A small-molecule ligand and the protein it binds are described below.
Small molecule (SMILES): C=C(S)[C@H](NC(=O)CCC[C@H](N)C(=O)O)C(=O)O[C@@H](C(=O)O)[C@H](C)CO

Sequence of chain 1.A:
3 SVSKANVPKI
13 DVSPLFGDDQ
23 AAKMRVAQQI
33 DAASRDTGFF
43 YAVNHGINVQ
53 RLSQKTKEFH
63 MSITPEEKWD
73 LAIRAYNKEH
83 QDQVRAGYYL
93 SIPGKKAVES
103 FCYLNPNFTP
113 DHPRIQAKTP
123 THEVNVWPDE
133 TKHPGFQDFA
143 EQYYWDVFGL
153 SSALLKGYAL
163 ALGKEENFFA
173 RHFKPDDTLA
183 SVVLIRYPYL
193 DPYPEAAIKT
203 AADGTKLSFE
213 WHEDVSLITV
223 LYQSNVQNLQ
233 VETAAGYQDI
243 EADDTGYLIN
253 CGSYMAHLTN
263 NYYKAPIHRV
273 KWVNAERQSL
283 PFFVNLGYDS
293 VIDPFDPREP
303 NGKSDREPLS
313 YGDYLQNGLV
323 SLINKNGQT

Binding-site contacts:
Ligand atom N14 contacts residue TYR91 of chain 1.A at 3.0 Å (h-bond).
Ligand atom O42 contacts residue SER281 of chain 1.A at 2.9 Å (h-bond).
Ligand atom C33 contacts residue HIS214 of chain 1.A at 3.2 Å.
Ligand atom O15 contacts residue M111 of chain 1.D at 0.2 Å (h-bond).
Ligand atom O20 contacts residue ARG87 of chain 1.A at 2.8 Å (salt-bridge).
Ligand atom S17 contacts residue ASP216 of chain 1.A at 3.0 Å (salt-bridge).
Ligand atom O43 contacts residue TYR189 of chain 1.A at 2.8 Å (h-bond).
Ligand atom C33 contacts residue M111 of chain 1.D at 1.7 Å.
Ligand atom C16 contacts residue M111 of chain 1.D at 0.3 Å.
Ligand atom C30 contacts residue M111 of chain 1.D at 0.5 Å.
Ligand atom O31 contacts residue FE21 of chain 1.B at 2.3 Å.
Ligand atom C25 contacts residue M111 of chain 1.D at 1.2 Å.
Ligand atom C32 contacts residue M111 of chain 1.D at 1.1 Å.
Ligand atom C7 contacts residue M111 of chain 1.D at 0.2 Å.
Ligand atom S17 contacts residue M111 of chain 1.D at 0.3 Å (h-bond).
Ligand atom C10 contacts residue M111 of chain 1.D at 0.1 Å.
Ligand atom C13 contacts residue M111 of chain 1.D at 0.3 Å.
Ligand atom C2 contacts residue M111 of chain 1.D at 0.2 Å.
Ligand atom C37 contacts residue M111 of chain 1.D at 0.8 Å.
Ligand atom C3 contacts residue M111 of chain 1.D at 0.2 Å.
Ligand atom O19 contacts residue ARG87 of chain 1.A at 2.9 Å (salt-bridge).
Ligand atom O18 contacts residue M111 of chain 1.D at 0.2 Å (h-bond).
Ligand atom O20 contacts residue M111 of chain 1.D at 0.2 Å (h-bond).
Ligand atom O31 contacts residue M111 of chain 1.D at 0.9 Å.
Ligand atom C4 contacts residue M111 of chain 1.D at 0.3 Å.
Ligand atom N11 contacts residue M111 of chain 1.D at 0.1 Å (h-bond).
Ligand atom N14 contacts residue M111 of chain 1.D at 0.2 Å (h-bond).
Ligand atom O18 contacts residue PHE285 of chain 1.A at 3.2 Å.
Ligand atom C12 contacts residue M111 of chain 1.D at 0.1 Å.
Ligand atom O29 contacts residue M111 of chain 1.D at 0.8 Å (h-bond).
Ligand atom O19 contacts residue M111 of chain 1.D at 0.2 Å (h-bond).
Ligand atom O31 contacts residue HIS214 of chain 1.A at 3.4 Å (h-bond).
Ligand atom S17 contacts residue FE21 of chain 1.B at 2.5 Å.
Ligand atom O42 contacts residue M111 of chain 1.D at 0.4 Å (h-bond).
Ligand atom O43 contacts residue M111 of chain 1.D at 0.1 Å (h-bond).
Ligand atom C31 contacts residue M111 of chain 1.D at 0.2 Å.
Ligand atom C25 contacts residue HIS214 of chain 1.A at 3.2 Å.
Ligand atom O31 contacts residue HIS270 of chain 1.A at 3.0 Å.
Ligand atom O19 contacts residue SER183 of chain 1.A at 2.8 Å (h-bond).
Ligand atom C1 contacts residue M111 of chain 1.D at 0.2 Å.